This small molecule binds to this protein.
Small molecule (SMILES): Fc1ccc(-c2n[nH]cc2-c2ccncc2)cc1

Binding-site contacts:
Ligand atom N9 contacts residue LEU314 of chain 1.A at 3.5 Å (h-bond).
Ligand atom C14 contacts residue PRO214 of chain 1.A at 3.8 Å (hydrophobic).
Ligand atom C3 contacts residue LYS272 of chain 1.A at 3.3 Å.
Ligand atom C17 contacts residue LEU218 of chain 1.A at 3.5 Å (hydrophobic).
Ligand atom F19 contacts residue LEU255 of chain 1.A at 3.8 Å.
Ligand atom F19 contacts residue LEU218 of chain 1.A at 3.8 Å.
Ligand atom C7 contacts residue LEU269 of chain 1.A at 3.9 Å (hydrophobic).
Ligand atom F19 contacts residue ILE282 of chain 1.A at 3.2 Å.
Ligand atom C4 contacts residue LYS272 of chain 1.A at 3.8 Å.
Ligand atom C14 contacts residue LEU314 of chain 1.A at 3.9 Å (hydrophobic).
Ligand atom N2 contacts residue ILE273 of chain 1.A at 3.9 Å.
Ligand atom C17 contacts residue ILE273 of chain 1.A at 3.6 Å (hydrophobic).
Ligand atom C13 contacts residue LEU269 of chain 1.A at 3.8 Å (hydrophobic).
Ligand atom C12 contacts residue LEU269 of chain 1.A at 3.6 Å (hydrophobic).
Ligand atom N11 contacts residue LEU269 of chain 1.A at 3.7 Å.
Ligand atom N11 contacts residue LEU314 of chain 1.A at 2.6 Å (h-bond).
Ligand atom C3 contacts residue TRP220 of chain 1.A at 3.3 Å (hydrophobic).
Ligand atom C16 contacts residue ILE282 of chain 1.A at 3.9 Å (hydrophobic).
Ligand atom N9 contacts residue SER316 of chain 1.A at 3.2 Å (h-bond).
Ligand atom N9 contacts residue ASP315 of chain 1.A at 3.9 Å.
Ligand atom C17 contacts residue ILE282 of chain 1.A at 3.9 Å (hydrophobic).
Ligand atom N11 contacts residue SER316 of chain 1.A at 3.8 Å.
Ligand atom C8 contacts residue TRP220 of chain 1.A at 3.5 Å (hydrophobic).
Ligand atom C18 contacts residue ILE273 of chain 1.A at 3.9 Å (hydrophobic).
Ligand atom C12 contacts residue LEU314 of chain 1.A at 3.8 Å (hydrophobic).
Ligand atom C6 contacts residue LEU218 of chain 1.A at 3.8 Å (hydrophobic).
Ligand atom C18 contacts residue LEU218 of chain 1.A at 3.8 Å (hydrophobic).
Ligand atom N11 contacts residue ASP315 of chain 1.A at 3.8 Å.
Ligand atom C8 contacts residue GLU215 of chain 1.A at 3.7 Å.
Ligand atom C4 contacts residue TRP220 of chain 1.A at 3.4 Å (hydrophobic).
Ligand atom C18 contacts residue LEU269 of chain 1.A at 3.7 Å (hydrophobic).
Ligand atom N2 contacts residue TRP220 of chain 1.A at 3.4 Å.
Ligand atom C15 contacts residue LEU314 of chain 1.A at 3.7 Å (hydrophobic).
Ligand atom C7 contacts residue GLU215 of chain 1.A at 3.6 Å.
Ligand atom C15 contacts residue PRO214 of chain 1.A at 3.8 Å (hydrophobic).
Ligand atom C12 contacts residue GLU215 of chain 1.A at 3.8 Å.
Ligand atom F19 contacts residue PRO265 of chain 1.A at 3.5 Å.
Ligand atom C16 contacts residue LEU218 of chain 1.A at 3.4 Å (hydrophobic).
Ligand atom C15 contacts residue LEU218 of chain 1.A at 3.6 Å (hydrophobic).
Ligand atom N11 contacts residue GLU215 of chain 1.A at 3.9 Å.

Sequence of chain 1.A:
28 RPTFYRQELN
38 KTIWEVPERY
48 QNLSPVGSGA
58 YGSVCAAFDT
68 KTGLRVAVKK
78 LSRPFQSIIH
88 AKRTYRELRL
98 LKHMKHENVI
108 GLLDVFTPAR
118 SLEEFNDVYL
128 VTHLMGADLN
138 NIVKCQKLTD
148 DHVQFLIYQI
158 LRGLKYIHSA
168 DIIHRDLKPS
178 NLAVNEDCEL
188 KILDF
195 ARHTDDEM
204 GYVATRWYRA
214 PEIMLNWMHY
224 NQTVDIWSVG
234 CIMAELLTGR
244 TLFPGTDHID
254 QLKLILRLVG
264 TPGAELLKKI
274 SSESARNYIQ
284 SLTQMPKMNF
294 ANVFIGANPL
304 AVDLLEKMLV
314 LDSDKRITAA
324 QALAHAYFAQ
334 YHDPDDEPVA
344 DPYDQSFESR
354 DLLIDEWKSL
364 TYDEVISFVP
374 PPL